This protein binds this small molecule.
Small molecule (SMILES): CC(=O)N[C@H]1[C@H](O[C@H]2[C@H](O)[C@@H](NC(C)=O)CO[C@@H]2CO)O[C@H](CO)[C@@H](O)[C@@H]1O

Binding-site contacts:
Ligand atom N2 contacts residue SER12 of chain 1.E at 3.9 Å.
Ligand atom C1 contacts residue SER12 of chain 1.E at 3.6 Å.
Ligand atom C7 contacts residue ASN25 of chain 1.E at 3.5 Å.
Ligand atom N2 contacts residue ASN25 of chain 1.E at 2.9 Å (h-bond).
Ligand atom C7 contacts residue SER12 of chain 1.E at 3.6 Å.
Ligand atom C1 contacts residue PRO13 of chain 1.E at 3.7 Å (hydrophobic).
Ligand atom C2 contacts residue SER12 of chain 1.E at 3.8 Å.
Ligand atom C1 contacts residue ASN25 of chain 1.E at 1.4 Å.
Ligand atom C6 contacts residue PRO13 of chain 1.E at 3.0 Å (hydrophobic).
Ligand atom O7 contacts residue ASN25 of chain 1.E at 3.9 Å.
Ligand atom C8 contacts residue ASN25 of chain 1.E at 4.5 Å.
Ligand atom O7 contacts residue SER12 of chain 1.E at 3.7 Å.
Ligand atom O6 contacts residue PRO13 of chain 1.E at 4.2 Å.
Ligand atom C2 contacts residue ASN25 of chain 1.E at 2.5 Å.
Ligand atom C5 contacts residue ASN25 of chain 1.E at 3.7 Å.
Ligand atom C2 contacts residue PRO13 of chain 1.E at 4.5 Å (hydrophobic).
Ligand atom O5 contacts residue PRO13 of chain 1.E at 2.7 Å (h-bond).
Ligand atom C5 contacts residue PRO13 of chain 1.E at 3.5 Å (hydrophobic).
Ligand atom C4 contacts residue ASN25 of chain 1.E at 4.3 Å.
Ligand atom C8 contacts residue SER12 of chain 1.E at 4.0 Å.
Ligand atom O5 contacts residue SER12 of chain 1.E at 4.2 Å.
Ligand atom O5 contacts residue ASN25 of chain 1.E at 2.4 Å (h-bond).
Ligand atom C3 contacts residue ASN25 of chain 1.E at 3.8 Å.
Ligand atom O7 contacts residue TYR337 of chain 1.E at 3.8 Å.

Sequence of chain 1.E:
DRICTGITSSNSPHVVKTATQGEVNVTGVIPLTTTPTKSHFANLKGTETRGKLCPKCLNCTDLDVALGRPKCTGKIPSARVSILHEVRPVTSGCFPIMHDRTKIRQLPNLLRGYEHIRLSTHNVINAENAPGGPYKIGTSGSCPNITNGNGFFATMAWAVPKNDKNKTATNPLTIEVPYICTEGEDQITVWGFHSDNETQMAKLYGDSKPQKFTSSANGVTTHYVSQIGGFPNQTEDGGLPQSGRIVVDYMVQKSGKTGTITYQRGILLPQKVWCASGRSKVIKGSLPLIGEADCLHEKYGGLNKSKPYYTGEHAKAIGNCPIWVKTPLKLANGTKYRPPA